Sequence of chain 1.A:
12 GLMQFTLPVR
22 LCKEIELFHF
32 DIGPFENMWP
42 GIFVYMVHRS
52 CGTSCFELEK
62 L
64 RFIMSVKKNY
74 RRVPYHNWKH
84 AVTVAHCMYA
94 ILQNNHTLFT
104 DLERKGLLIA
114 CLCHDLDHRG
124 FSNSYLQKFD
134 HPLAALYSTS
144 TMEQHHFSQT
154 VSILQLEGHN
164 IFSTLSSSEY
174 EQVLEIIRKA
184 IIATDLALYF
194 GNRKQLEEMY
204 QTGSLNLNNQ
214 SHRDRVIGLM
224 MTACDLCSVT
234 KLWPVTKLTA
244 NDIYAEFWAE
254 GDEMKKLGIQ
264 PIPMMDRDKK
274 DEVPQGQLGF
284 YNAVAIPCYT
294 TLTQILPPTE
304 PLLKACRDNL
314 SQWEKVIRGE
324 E

Binding-site contacts:
Ligand atom C3 contacts residue MET267 of chain 1.A at 3.4 Å (hydrophobic).
Ligand atom C4 contacts residue PHE283 of chain 1.A at 3.7 Å (hydrophobic).
Ligand atom C30 contacts residue MET267 of chain 1.A at 3.4 Å (hydrophobic).
Ligand atom C27 contacts residue GLN280 of chain 1.A at 3.5 Å.
Ligand atom C23 contacts residue THR242 of chain 1.A at 3.7 Å.
Ligand atom C24 contacts residue GLN280 of chain 1.A at 3.6 Å.
Ligand atom N6 contacts residue PHE283 of chain 1.A at 3.4 Å.
Ligand atom N21 contacts residue TYR247 of chain 1.A at 3.0 Å (h-bond).
Ligand atom N21 contacts residue MET267 of chain 1.A at 3.4 Å.
Ligand atom N17 contacts residue THR242 of chain 1.A at 3.7 Å.
Ligand atom C20 contacts residue VAL232 of chain 1.A at 3.8 Å (hydrophobic).
Ligand atom C24 contacts residue MET267 of chain 1.A at 3.7 Å (hydrophobic).
Ligand atom C22 contacts residue LEU229 of chain 1.A at 3.8 Å (hydrophobic).
Ligand atom C5 contacts residue PHE283 of chain 1.A at 3.9 Å (hydrophobic).
Ligand atom N2 contacts residue PHE283 of chain 1.A at 3.7 Å.
Ligand atom O16 contacts residue GLN280 of chain 1.A at 2.8 Å (h-bond).
Ligand atom C32 contacts residue VAL287 of chain 1.A at 3.9 Å (hydrophobic).
Ligand atom C3 contacts residue PHE283 of chain 1.A at 3.6 Å (hydrophobic).
Ligand atom C23 contacts residue SER231 of chain 1.A at 3.4 Å.
Ligand atom N12 contacts residue PHE283 of chain 1.A at 3.9 Å.
Ligand atom C8 contacts residue PHE283 of chain 1.A at 3.8 Å (hydrophobic).
Ligand atom C23 contacts residue THR239 of chain 1.A at 3.9 Å.
Ligand atom C24 contacts residue TYR247 of chain 1.A at 3.1 Å (hydrophobic).
Ligand atom C22 contacts residue ILE246 of chain 1.A at 3.7 Å (hydrophobic).
Ligand atom C13 contacts residue LEU189 of chain 1.A at 3.5 Å (hydrophobic).
Ligand atom N21 contacts residue GLY279 of chain 1.A at 3.6 Å (h-bond).
Ligand atom C19 contacts residue ILE246 of chain 1.A at 3.8 Å (hydrophobic).
Ligand atom C8 contacts residue MET267 of chain 1.A at 3.8 Å (hydrophobic).
Ligand atom N6 contacts residue PHE250 of chain 1.A at 3.9 Å.
Ligand atom C27 contacts residue VAL232 of chain 1.A at 3.8 Å (hydrophobic).
Ligand atom C5 contacts residue MET267 of chain 1.A at 3.2 Å (hydrophobic).
Ligand atom O15 contacts residue MET267 of chain 1.A at 3.7 Å.
Ligand atom N9 contacts residue PHE283 of chain 1.A at 3.9 Å.
Ligand atom C7 contacts residue PHE283 of chain 1.A at 3.7 Å (hydrophobic).
Ligand atom N17 contacts residue SER231 of chain 1.A at 3.1 Å.
Ligand atom N18 contacts residue THR239 of chain 1.A at 3.6 Å.
Ligand atom C1 contacts residue PHE283 of chain 1.A at 3.7 Å (hydrophobic).
Ligand atom C25 contacts residue MET267 of chain 1.A at 2.9 Å (hydrophobic).
Ligand atom C30 contacts residue GLY279 of chain 1.A at 3.6 Å.
Ligand atom N18 contacts residue ALA243 of chain 1.A at 3.8 Å.

A small-molecule ligand and the protein it binds are described below.
Small molecule (SMILES): O=C(Nc1cnccc1C(=O)N1CCCC1)c1nc(C2CC2)ccc1Nc1cncnc1